Sequence of chain 3.A:
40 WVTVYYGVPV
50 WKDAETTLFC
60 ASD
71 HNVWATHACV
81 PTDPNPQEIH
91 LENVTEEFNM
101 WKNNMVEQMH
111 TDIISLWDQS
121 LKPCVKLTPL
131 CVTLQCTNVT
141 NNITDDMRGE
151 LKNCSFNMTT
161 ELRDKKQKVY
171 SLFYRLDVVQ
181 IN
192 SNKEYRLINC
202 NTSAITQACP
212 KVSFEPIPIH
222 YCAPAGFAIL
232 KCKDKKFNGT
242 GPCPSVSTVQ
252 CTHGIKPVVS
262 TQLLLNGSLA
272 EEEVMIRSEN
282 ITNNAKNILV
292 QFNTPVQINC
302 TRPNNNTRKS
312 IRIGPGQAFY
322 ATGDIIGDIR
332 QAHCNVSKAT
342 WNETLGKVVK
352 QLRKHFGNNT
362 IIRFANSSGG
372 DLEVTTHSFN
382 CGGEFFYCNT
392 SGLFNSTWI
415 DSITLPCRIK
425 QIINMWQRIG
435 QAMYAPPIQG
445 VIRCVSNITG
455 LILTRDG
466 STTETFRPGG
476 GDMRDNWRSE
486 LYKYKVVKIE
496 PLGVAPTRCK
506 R

Binding-site contacts:
Ligand atom C1 contacts residue NAG1 of chain 3.U at 4.4 Å.
Ligand atom O7 contacts residue ASN390 of chain 3.A at 3.5 Å (h-bond).
Ligand atom C3 contacts residue NAG1 of chain 3.U at 3.8 Å.
Ligand atom N2 contacts residue ASN390 of chain 3.A at 2.8 Å (h-bond).
Ligand atom C6 contacts residue NAG1 of chain 3.U at 4.2 Å.
Ligand atom C2 contacts residue ASN390 of chain 3.A at 2.4 Å.
Ligand atom C8 contacts residue ASN390 of chain 3.A at 4.4 Å.
Ligand atom C1 contacts residue SER392 of chain 3.A at 3.4 Å.
Ligand atom C3 contacts residue ASN390 of chain 3.A at 3.6 Å.
Ligand atom O7 contacts residue NAG1 of chain 3.U at 4.4 Å.
Ligand atom C8 contacts residue NAG1 of chain 3.V at 3.8 Å.
Ligand atom O5 contacts residue NAG1 of chain 3.U at 4.4 Å.
Ligand atom C4 contacts residue ASN390 of chain 3.A at 4.2 Å.
Ligand atom C5 contacts residue ASN390 of chain 3.A at 3.6 Å.
Ligand atom C7 contacts residue ASN390 of chain 3.A at 3.3 Å.
Ligand atom C6 contacts residue SER392 of chain 3.A at 4.1 Å.
Ligand atom O5 contacts residue ASN390 of chain 3.A at 2.4 Å (h-bond).
Ligand atom O6 contacts residue NAG1 of chain 3.V at 4.3 Å.
Ligand atom O5 contacts residue SER392 of chain 3.A at 3.4 Å (h-bond).
Ligand atom C6 contacts residue NAG1 of chain 3.V at 4.0 Å.
Ligand atom O6 contacts residue SER392 of chain 3.A at 4.2 Å.
Ligand atom C2 contacts residue NAG1 of chain 3.U at 3.9 Å.
Ligand atom C5 contacts residue NAG1 of chain 3.V at 4.5 Å.
Ligand atom O7 contacts residue NAG1 of chain 3.V at 4.4 Å.
Ligand atom C7 contacts residue NAG1 of chain 3.U at 3.7 Å.
Ligand atom C1 contacts residue ASN390 of chain 3.A at 1.4 Å.
Ligand atom C5 contacts residue SER392 of chain 3.A at 3.5 Å.
Ligand atom N2 contacts residue NAG1 of chain 3.U at 3.0 Å (h-bond).
Ligand atom O6 contacts residue NAG1 of chain 3.U at 4.4 Å.
Ligand atom O3 contacts residue NAG1 of chain 3.U at 3.9 Å.
Ligand atom C8 contacts residue NAG1 of chain 3.U at 3.5 Å.

The small molecule below binds the protein below.
Small molecule (SMILES): CC(=O)N[C@H]1[C@H](O[C@H]2[C@H](O)[C@@H](NC(C)=O)CO[C@@H]2CO)O[C@H](CO)[C@@H](O)[C@@H]1O